Binding-site contacts:
Ligand atom C2 contacts residue ASN151 of chain 1.A at 2.2 Å.
Ligand atom O5 contacts residue GLN126 of chain 1.A at 4.4 Å.
Ligand atom C8 contacts residue TYR148 of chain 1.A at 3.9 Å (hydrophobic).
Ligand atom C5 contacts residue ASN151 of chain 1.A at 2.9 Å.
Ligand atom O6 contacts residue GLN126 of chain 1.A at 3.0 Å (h-bond).
Ligand atom C1 contacts residue ASN151 of chain 1.A at 1.4 Å.
Ligand atom C3 contacts residue ASN151 of chain 1.A at 3.5 Å.
Ligand atom C7 contacts residue TYR148 of chain 1.A at 3.9 Å (hydrophobic).
Ligand atom C8 contacts residue ALA147 of chain 1.A at 4.0 Å (hydrophobic).
Ligand atom C8 contacts residue SER150 of chain 1.A at 3.3 Å.
Ligand atom C6 contacts residue GLN126 of chain 1.A at 3.2 Å.
Ligand atom O5 contacts residue GLY125 of chain 1.A at 3.4 Å (h-bond).
Ligand atom C1 contacts residue GLY125 of chain 1.A at 4.1 Å.
Ligand atom C7 contacts residue SER150 of chain 1.A at 4.2 Å.
Ligand atom C4 contacts residue ASN151 of chain 1.A at 3.6 Å.
Ligand atom O5 contacts residue ASN151 of chain 1.A at 1.5 Å (h-bond).
Ligand atom C6 contacts residue ASN151 of chain 1.A at 4.0 Å.
Ligand atom O7 contacts residue ASN151 of chain 1.A at 4.2 Å.
Ligand atom O7 contacts residue TYR148 of chain 1.A at 3.4 Å.
Ligand atom N2 contacts residue ASN151 of chain 1.A at 3.0 Å (h-bond).
Ligand atom C7 contacts residue ASN151 of chain 1.A at 3.9 Å.

Sequence of chain 1.A:
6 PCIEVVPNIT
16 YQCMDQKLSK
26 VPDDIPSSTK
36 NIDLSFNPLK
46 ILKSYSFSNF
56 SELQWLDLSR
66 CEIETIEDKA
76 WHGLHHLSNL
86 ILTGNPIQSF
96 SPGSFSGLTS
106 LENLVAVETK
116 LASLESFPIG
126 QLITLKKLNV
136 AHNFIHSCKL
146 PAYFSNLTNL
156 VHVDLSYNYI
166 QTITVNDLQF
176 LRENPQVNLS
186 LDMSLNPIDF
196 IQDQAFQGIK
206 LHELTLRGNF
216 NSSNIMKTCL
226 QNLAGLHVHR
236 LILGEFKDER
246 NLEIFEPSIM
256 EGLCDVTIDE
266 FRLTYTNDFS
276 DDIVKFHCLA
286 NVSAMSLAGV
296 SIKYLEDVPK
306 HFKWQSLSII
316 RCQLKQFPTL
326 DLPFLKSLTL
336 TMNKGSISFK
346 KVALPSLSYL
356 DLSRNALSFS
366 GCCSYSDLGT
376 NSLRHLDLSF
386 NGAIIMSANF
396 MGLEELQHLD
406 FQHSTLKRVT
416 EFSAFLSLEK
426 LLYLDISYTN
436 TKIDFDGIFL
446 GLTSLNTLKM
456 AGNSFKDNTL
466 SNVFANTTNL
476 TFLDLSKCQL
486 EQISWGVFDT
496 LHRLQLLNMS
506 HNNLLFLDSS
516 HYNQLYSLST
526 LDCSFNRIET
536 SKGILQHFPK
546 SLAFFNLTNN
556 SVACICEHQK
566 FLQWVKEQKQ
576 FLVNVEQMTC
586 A

The protein below binds the small molecule below.
Small molecule (SMILES): CC(=O)N[C@@H]1[C@@H](O)[C@H](O)[C@@H](CO)O[C@H]1O